Binding-site contacts:
Ligand atom O22 contacts residue ZN1 of chain 1.K at 3.1 Å.
Ligand atom N13 contacts residue ALA113 of chain 1.A at 2.8 Å (h-bond).
Ligand atom O22 contacts residue GOL1 of chain 1.D at 2.8 Å (h-bond).
Ligand atom O22 contacts residue ALA113 of chain 1.A at 3.3 Å (h-bond).
Ligand atom N16 contacts residue HIS231 of chain 1.A at 3.6 Å.
Ligand atom O24 contacts residue ARG203 of chain 1.A at 2.8 Å (salt-bridge).
Ligand atom N16 contacts residue ASN112 of chain 1.A at 3.0 Å (h-bond).
Ligand atom P12 contacts residue ZN1 of chain 1.K at 3.0 Å.
Ligand atom C26 contacts residue ASN112 of chain 1.A at 3.5 Å.
Ligand atom O8 contacts residue GOL1 of chain 1.D at 3.7 Å.
Ligand atom C21 contacts residue LEU202 of chain 1.A at 3.6 Å (hydrophobic).
Ligand atom O19 contacts residue ASN112 of chain 1.A at 3.0 Å (h-bond).
Ligand atom C11 contacts residue ALA113 of chain 1.A at 3.3 Å (hydrophobic).
Ligand atom O23 contacts residue GLU166 of chain 1.A at 2.9 Å (salt-bridge).
Ligand atom N13 contacts residue GLU143 of chain 1.A at 3.3 Å (salt-bridge).
Ligand atom N10 contacts residue TYR157 of chain 1.A at 3.3 Å (h-bond).
Ligand atom N13 contacts residue ASN112 of chain 1.A at 3.2 Å (h-bond).
Ligand atom O23 contacts residue ZN1 of chain 1.K at 2.0 Å.
Ligand atom O8 contacts residue TYR157 of chain 1.A at 3.3 Å.
Ligand atom C20 contacts residue GLU143 of chain 1.A at 3.4 Å.
Ligand atom C6 contacts residue TRP115 of chain 1.A at 3.6 Å (hydrophobic).
Ligand atom C14 contacts residue GLU143 of chain 1.A at 3.6 Å.
Ligand atom O23 contacts residue HIS231 of chain 1.A at 2.9 Å (h-bond).
Ligand atom O21 contacts residue PHE114 of chain 1.A at 3.5 Å.
Ligand atom C20 contacts residue ASN112 of chain 1.A at 3.7 Å.
Ligand atom C3 contacts residue GOL1 of chain 1.D at 3.5 Å.
Ligand atom C18 contacts residue HIS231 of chain 1.A at 3.4 Å.
Ligand atom O23 contacts residue HIS146 of chain 1.A at 3.6 Å (h-bond).
Ligand atom O24 contacts residue HIS231 of chain 1.A at 3.2 Å.
Ligand atom O32 contacts residue HIS231 of chain 1.A at 3.4 Å (h-bond).
Ligand atom C17 contacts residue HIS231 of chain 1.A at 3.6 Å.
Ligand atom O22 contacts residue GLU143 of chain 1.A at 2.6 Å (salt-bridge).
Ligand atom O22 contacts residue HIS146 of chain 1.A at 3.4 Å.
Ligand atom O21 contacts residue DMS1 of chain 1.F at 3.2 Å.
Ligand atom C15 contacts residue HIS231 of chain 1.A at 3.6 Å.
Ligand atom N10 contacts residue GOL1 of chain 1.D at 3.5 Å.
Ligand atom O23 contacts residue HIS142 of chain 1.A at 3.3 Å (h-bond).
Ligand atom O23 contacts residue TYR157 of chain 1.A at 3.4 Å (h-bond).
Ligand atom O19 contacts residue HIS231 of chain 1.A at 3.5 Å.
Ligand atom P12 contacts residue ALA113 of chain 1.A at 3.4 Å.

Sequence of chain 1.A:
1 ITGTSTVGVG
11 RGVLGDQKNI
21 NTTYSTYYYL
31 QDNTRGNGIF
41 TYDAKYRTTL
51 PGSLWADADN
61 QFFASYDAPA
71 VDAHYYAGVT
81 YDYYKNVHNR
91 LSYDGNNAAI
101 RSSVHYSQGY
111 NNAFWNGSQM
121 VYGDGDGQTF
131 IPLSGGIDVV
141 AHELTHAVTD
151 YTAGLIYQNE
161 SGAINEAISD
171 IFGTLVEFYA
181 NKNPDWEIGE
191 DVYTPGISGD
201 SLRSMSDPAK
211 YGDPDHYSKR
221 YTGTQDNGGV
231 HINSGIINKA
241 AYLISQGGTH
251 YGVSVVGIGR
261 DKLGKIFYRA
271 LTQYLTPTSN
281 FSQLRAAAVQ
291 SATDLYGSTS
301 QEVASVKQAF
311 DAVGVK

The protein below binds the small molecule below.
Small molecule (SMILES): CC[C@H](NC(=O)[C@H](CC(C)C)NP(=O)(O)CNC(=O)OCc1ccccc1)C(=O)O